This small molecule binds to this protein.
Small molecule (SMILES): CC(=O)N[C@@H]1[C@@H](O)[C@H](O)[C@@H](CO)O[C@H]1O

Sequence of chain 2.B:
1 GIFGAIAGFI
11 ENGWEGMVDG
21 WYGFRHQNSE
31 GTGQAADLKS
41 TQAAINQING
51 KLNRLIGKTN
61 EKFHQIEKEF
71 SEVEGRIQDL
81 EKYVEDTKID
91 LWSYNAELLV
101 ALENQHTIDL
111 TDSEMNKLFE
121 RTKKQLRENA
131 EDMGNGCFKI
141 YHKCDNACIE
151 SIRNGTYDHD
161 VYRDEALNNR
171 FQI

Binding-site contacts:
Ligand atom O5 contacts residue SER151 of chain 2.B at 4.0 Å.
Ligand atom C5 contacts residue THR156 of chain 2.B at 4.3 Å.
Ligand atom C1 contacts residue THR156 of chain 2.B at 3.5 Å.
Ligand atom C1 contacts residue ASN154 of chain 2.B at 1.5 Å.
Ligand atom C6 contacts residue GLU150 of chain 2.B at 4.0 Å.
Ligand atom C1 contacts residue GLU150 of chain 2.B at 4.4 Å.
Ligand atom O5 contacts residue GLU150 of chain 2.B at 3.5 Å.
Ligand atom C3 contacts residue ASN154 of chain 2.B at 3.9 Å.
Ligand atom C8 contacts residue THR156 of chain 2.B at 3.9 Å.
Ligand atom N2 contacts residue ASN154 of chain 2.B at 3.1 Å (h-bond).
Ligand atom C2 contacts residue THR156 of chain 2.B at 4.4 Å.
Ligand atom O6 contacts residue GLU150 of chain 2.B at 3.5 Å.
Ligand atom C5 contacts residue ASN154 of chain 2.B at 3.7 Å.
Ligand atom N2 contacts residue THR156 of chain 2.B at 3.9 Å.
Ligand atom O6 contacts residue ALA147 of chain 2.B at 4.0 Å.
Ligand atom O7 contacts residue ASN154 of chain 2.B at 3.2 Å (h-bond).
Ligand atom C5 contacts residue GLU150 of chain 2.B at 4.4 Å.
Ligand atom C6 contacts residue ALA147 of chain 2.B at 3.4 Å (hydrophobic).
Ligand atom C4 contacts residue ASN154 of chain 2.B at 4.2 Å.
Ligand atom C6 contacts residue SER151 of chain 2.B at 4.2 Å.
Ligand atom C2 contacts residue ASN154 of chain 2.B at 2.5 Å.
Ligand atom C7 contacts residue ASN154 of chain 2.B at 3.4 Å.
Ligand atom C7 contacts residue THR156 of chain 2.B at 4.1 Å.
Ligand atom O5 contacts residue ASN154 of chain 2.B at 2.4 Å (h-bond).
Ligand atom O5 contacts residue THR156 of chain 2.B at 3.9 Å.